Sequence of chain 1.B:
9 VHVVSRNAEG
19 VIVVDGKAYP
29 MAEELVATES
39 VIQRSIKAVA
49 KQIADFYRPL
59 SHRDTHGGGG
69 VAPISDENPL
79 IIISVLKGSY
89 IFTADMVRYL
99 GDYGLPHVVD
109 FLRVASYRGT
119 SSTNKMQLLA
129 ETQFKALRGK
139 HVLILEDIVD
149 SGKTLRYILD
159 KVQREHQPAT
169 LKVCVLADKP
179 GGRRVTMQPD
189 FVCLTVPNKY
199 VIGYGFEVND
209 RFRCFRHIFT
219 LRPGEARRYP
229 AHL

Binding-site contacts:
Ligand atom O3' contacts residue GLU144 of chain 1.B at 3.5 Å (salt-bridge).
Ligand atom N2 contacts residue VAL199 of chain 1.B at 3.1 Å (h-bond).
Ligand atom N2 contacts residue PHE204 of chain 1.B at 3.6 Å.
Ligand atom C4' contacts residue THR152 of chain 1.B at 3.9 Å.
Ligand atom N2 contacts residue TYR198 of chain 1.B at 3.3 Å (h-bond).
Ligand atom O2P contacts residue SER149 of chain 1.B at 3.1 Å (h-bond).
Ligand atom O3P contacts residue ASP148 of chain 1.B at 3.5 Å.
Ligand atom C2 contacts residue TYR198 of chain 1.B at 3.5 Å (hydrophobic).
Ligand atom P contacts residue THR152 of chain 1.B at 3.9 Å.
Ligand atom O1P contacts residue VAL147 of chain 1.B at 3.9 Å.
Ligand atom N2 contacts residue GLU205 of chain 1.B at 3.1 Å (salt-bridge).
Ligand atom N7 contacts residue ASP148 of chain 1.B at 2.9 Å (salt-bridge).
Ligand atom C6 contacts residue VAL199 of chain 1.B at 3.6 Å (hydrophobic).
Ligand atom O1P contacts residue GLY150 of chain 1.B at 2.9 Å (h-bond).
Ligand atom O1P contacts residue SER149 of chain 1.B at 3.1 Å (h-bond).
Ligand atom O6 contacts residue VAL199 of chain 1.B at 2.9 Å (h-bond).
Ligand atom O6 contacts residue LYS177 of chain 1.B at 2.9 Å (salt-bridge).
Ligand atom O1P contacts residue ASP148 of chain 1.B at 2.9 Å (salt-bridge).
Ligand atom C3' contacts residue ASP145 of chain 1.B at 3.6 Å.
Ligand atom C2 contacts residue VAL199 of chain 1.B at 3.4 Å (hydrophobic).
Ligand atom O2P contacts residue THR152 of chain 1.B at 2.9 Å (h-bond).
Ligand atom C5' contacts residue THR152 of chain 1.B at 3.7 Å.
Ligand atom N7 contacts residue LYS177 of chain 1.B at 3.8 Å.
Ligand atom C6 contacts residue LYS177 of chain 1.B at 3.8 Å.
Ligand atom N1 contacts residue TYR198 of chain 1.B at 3.8 Å.
Ligand atom O3' contacts residue ASP145 of chain 1.B at 2.7 Å (salt-bridge).
Ligand atom P contacts residue GLY150 of chain 1.B at 3.7 Å.
Ligand atom O2P contacts residue LYS151 of chain 1.B at 3.4 Å (salt-bridge).
Ligand atom O5' contacts residue THR152 of chain 1.B at 3.7 Å.
Ligand atom O3P contacts residue SER149 of chain 1.B at 2.8 Å (h-bond).
Ligand atom N1 contacts residue VAL199 of chain 1.B at 2.9 Å (h-bond).
Ligand atom C5' contacts residue ILE146 of chain 1.B at 3.8 Å (hydrophobic).
Ligand atom C2' contacts residue ASP145 of chain 1.B at 3.9 Å.
Ligand atom P contacts residue SER149 of chain 1.B at 3.4 Å.
Ligand atom O6 contacts residue TYR198 of chain 1.B at 3.5 Å.
Ligand atom C9 contacts residue ILE146 of chain 1.B at 3.9 Å (hydrophobic).
Ligand atom O6 contacts residue LYS197 of chain 1.B at 3.6 Å.
Ligand atom C8 contacts residue ASP148 of chain 1.B at 3.5 Å.
Ligand atom C8 contacts residue ILE146 of chain 1.B at 3.9 Å (hydrophobic).
Ligand atom C3' contacts residue ILE146 of chain 1.B at 3.7 Å (hydrophobic).

A protein and the small-molecule ligand that binds it are described below.
Small molecule (SMILES): Nc1nc2c([C@@H]3N[C@H](COP(=O)(O)O)[C@@H](O)[C@H]3O)c[nH]c2c(=O)[nH]1